Sequence of chain 7.A:
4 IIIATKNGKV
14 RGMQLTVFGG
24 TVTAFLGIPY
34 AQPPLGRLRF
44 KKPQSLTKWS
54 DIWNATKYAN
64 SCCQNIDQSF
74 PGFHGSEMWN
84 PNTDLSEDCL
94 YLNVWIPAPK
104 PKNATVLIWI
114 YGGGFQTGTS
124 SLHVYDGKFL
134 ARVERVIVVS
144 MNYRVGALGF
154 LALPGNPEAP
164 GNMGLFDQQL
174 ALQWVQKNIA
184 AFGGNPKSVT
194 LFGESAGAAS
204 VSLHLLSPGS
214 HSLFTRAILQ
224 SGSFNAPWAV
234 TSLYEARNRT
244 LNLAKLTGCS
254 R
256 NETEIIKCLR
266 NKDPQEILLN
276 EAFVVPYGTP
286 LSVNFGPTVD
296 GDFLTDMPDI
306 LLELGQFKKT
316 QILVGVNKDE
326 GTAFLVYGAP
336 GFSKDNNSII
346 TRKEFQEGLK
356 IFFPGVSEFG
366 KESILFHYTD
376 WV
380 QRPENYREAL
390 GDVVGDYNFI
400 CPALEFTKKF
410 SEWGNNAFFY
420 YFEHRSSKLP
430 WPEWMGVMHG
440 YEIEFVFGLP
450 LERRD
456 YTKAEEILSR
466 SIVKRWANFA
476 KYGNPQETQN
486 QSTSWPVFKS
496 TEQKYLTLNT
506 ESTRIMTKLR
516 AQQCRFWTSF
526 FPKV

The small molecule below binds the protein below.
Small molecule (SMILES): CC(=O)N[C@H]1[C@H](O[C@H]2[C@H](O)[C@@H](NC(C)=O)CO[C@@H]2CO[C@@H]2O[C@@H](C)[C@@H](O)[C@@H](O)[C@@H]2O)O[C@H](CO)[C@@H](O)[C@@H]1O

Binding-site contacts:
Ligand atom C4 contacts residue ASN341 of chain 7.A at 4.2 Å.
Ligand atom O7 contacts residue GLY336 of chain 7.A at 3.1 Å (h-bond).
Ligand atom C7 contacts residue GLY336 of chain 7.A at 3.8 Å.
Ligand atom C8 contacts residue ASN342 of chain 7.A at 4.2 Å.
Ligand atom O5 contacts residue ASN341 of chain 7.A at 2.4 Å (h-bond).
Ligand atom O5 contacts residue SER338 of chain 7.A at 4.2 Å.
Ligand atom C5 contacts residue PHE337 of chain 7.A at 4.2 Å (hydrophobic).
Ligand atom C5 contacts residue SER338 of chain 7.A at 4.0 Å.
Ligand atom O4 contacts residue GLY336 of chain 7.A at 4.1 Å.
Ligand atom C6 contacts residue PHE337 of chain 7.A at 4.3 Å (hydrophobic).
Ligand atom C1 contacts residue GLY336 of chain 7.A at 4.3 Å.
Ligand atom C5 contacts residue ASN341 of chain 7.A at 3.7 Å.
Ligand atom O7 contacts residue PHE337 of chain 7.A at 3.8 Å.
Ligand atom N2 contacts residue GLY336 of chain 7.A at 4.4 Å.
Ligand atom O7 contacts residue PRO335 of chain 7.A at 4.2 Å.
Ligand atom C8 contacts residue GLY336 of chain 7.A at 4.0 Å.
Ligand atom N2 contacts residue ASN341 of chain 7.A at 2.9 Å (h-bond).
Ligand atom C8 contacts residue ASN341 of chain 7.A at 3.5 Å.
Ligand atom C7 contacts residue ASN341 of chain 7.A at 3.6 Å.
Ligand atom C6 contacts residue ASN341 of chain 7.A at 4.1 Å.
Ligand atom C1 contacts residue ASN341 of chain 7.A at 1.4 Å.
Ligand atom C6 contacts residue SER338 of chain 7.A at 3.9 Å.
Ligand atom C2 contacts residue GLY336 of chain 7.A at 4.5 Å.
Ligand atom C1 contacts residue SER338 of chain 7.A at 3.7 Å.
Ligand atom C8 contacts residue PRO335 of chain 7.A at 4.2 Å (hydrophobic).
Ligand atom C5 contacts residue ASN341 of chain 7.A at 4.4 Å.
Ligand atom C5 contacts residue GLY336 of chain 7.A at 4.4 Å.
Ligand atom C3 contacts residue GLY336 of chain 7.A at 4.0 Å.
Ligand atom C6 contacts residue SER338 of chain 7.A at 4.2 Å.
Ligand atom O5 contacts residue SER338 of chain 7.A at 3.4 Å.
Ligand atom C6 contacts residue ASP340 of chain 7.A at 4.1 Å.
Ligand atom C2 contacts residue ASN341 of chain 7.A at 2.4 Å.
Ligand atom C3 contacts residue ASN341 of chain 7.A at 3.8 Å.